The small molecule below binds the protein below.
Small molecule (SMILES): CC(=O)N[C@@H]1[C@@H](O)[C@H](O)[C@@H](CO)O[C@H]1O

Binding-site contacts:
Ligand atom O7 contacts residue GLU72 of chain 1.D at 4.2 Å.
Ligand atom C7 contacts residue ASN79 of chain 1.D at 3.6 Å.
Ligand atom N2 contacts residue GLU72 of chain 1.D at 4.1 Å.
Ligand atom C4 contacts residue ASN82 of chain 1.D at 4.2 Å.
Ligand atom C8 contacts residue ARG75 of chain 1.D at 3.5 Å.
Ligand atom O6 contacts residue ARG295 of chain 1.C at 4.4 Å.
Ligand atom O7 contacts residue ARG75 of chain 1.D at 2.9 Å (salt-bridge).
Ligand atom C7 contacts residue ARG75 of chain 1.D at 3.6 Å.
Ligand atom O3 contacts residue GLU72 of chain 1.D at 3.6 Å.
Ligand atom C8 contacts residue GLY78 of chain 1.D at 4.0 Å.
Ligand atom C7 contacts residue ASN82 of chain 1.D at 4.0 Å.
Ligand atom C3 contacts residue ASN82 of chain 1.D at 3.9 Å.
Ligand atom O7 contacts residue ASN79 of chain 1.D at 3.4 Å (h-bond).
Ligand atom C2 contacts residue ASN82 of chain 1.D at 2.6 Å.
Ligand atom O7 contacts residue ASN82 of chain 1.D at 4.5 Å.
Ligand atom N2 contacts residue ASN79 of chain 1.D at 4.4 Å.
Ligand atom O5 contacts residue ASN82 of chain 1.D at 2.3 Å (h-bond).
Ligand atom C1 contacts residue ASN82 of chain 1.D at 1.4 Å.
Ligand atom C7 contacts residue GLU72 of chain 1.D at 3.8 Å.
Ligand atom C5 contacts residue ASN82 of chain 1.D at 3.6 Å.
Ligand atom C8 contacts residue ASN79 of chain 1.D at 3.5 Å.
Ligand atom C8 contacts residue GLU72 of chain 1.D at 3.7 Å.
Ligand atom N2 contacts residue ASN82 of chain 1.D at 3.1 Å (h-bond).
Ligand atom O6 contacts residue ARG85 of chain 1.D at 4.2 Å.

Sequence of chain 1.C:
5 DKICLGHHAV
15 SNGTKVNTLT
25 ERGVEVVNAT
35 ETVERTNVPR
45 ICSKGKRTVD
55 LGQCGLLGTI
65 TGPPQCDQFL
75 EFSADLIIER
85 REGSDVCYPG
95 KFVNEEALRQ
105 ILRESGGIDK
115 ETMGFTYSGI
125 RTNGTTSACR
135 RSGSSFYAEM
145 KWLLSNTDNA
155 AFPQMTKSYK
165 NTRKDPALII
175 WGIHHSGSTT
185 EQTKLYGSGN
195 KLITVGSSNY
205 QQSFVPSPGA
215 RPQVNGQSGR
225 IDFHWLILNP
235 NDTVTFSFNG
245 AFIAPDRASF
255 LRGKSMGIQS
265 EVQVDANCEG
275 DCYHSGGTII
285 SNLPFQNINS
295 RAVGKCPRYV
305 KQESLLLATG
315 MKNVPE

Sequence of chain 1.D:
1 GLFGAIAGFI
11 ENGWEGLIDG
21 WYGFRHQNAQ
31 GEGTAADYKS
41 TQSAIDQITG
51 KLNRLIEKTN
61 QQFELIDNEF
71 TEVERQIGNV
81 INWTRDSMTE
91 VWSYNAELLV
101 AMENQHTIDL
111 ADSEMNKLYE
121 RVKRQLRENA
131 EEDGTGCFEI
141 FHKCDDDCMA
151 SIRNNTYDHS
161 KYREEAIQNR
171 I